Binding-site contacts:
Ligand atom N5 contacts residue LEU202 of chain 1.A at 3.8 Å.
Ligand atom O4 contacts residue HIS124 of chain 1.A at 4.5 Å.
Ligand atom N5 contacts residue THR204 of chain 1.A at 3.2 Å (h-bond).
Ligand atom N1 contacts residue HIS99 of chain 1.A at 3.2 Å (h-bond).
Ligand atom C8 contacts residue THR204 of chain 1.A at 4.2 Å.
Ligand atom O4 contacts residue ZN1 of chain 1.B at 4.0 Å.
Ligand atom N1 contacts residue GLU111 of chain 1.A at 4.1 Å.
Ligand atom S10 contacts residue VAL126 of chain 1.A at 3.8 Å.
Ligand atom C9 contacts residue PHE135 of chain 1.A at 4.0 Å (hydrophobic).
Ligand atom O4 contacts residue SER201 of chain 1.A at 4.1 Å.
Ligand atom N7 contacts residue THR204 of chain 1.A at 3.0 Å (h-bond).
Ligand atom O4 contacts residue LEU202 of chain 1.A at 3.2 Å.
Ligand atom O4 contacts residue THR203 of chain 1.A at 2.8 Å (h-bond).
Ligand atom S2 contacts residue THR203 of chain 1.A at 3.7 Å.
Ligand atom S2 contacts residue HIS99 of chain 1.A at 3.9 Å.
Ligand atom S2 contacts residue ZN1 of chain 1.B at 3.0 Å.
Ligand atom N5 contacts residue THR203 of chain 1.A at 3.7 Å.
Ligand atom C8 contacts residue LEU202 of chain 1.A at 4.1 Å (hydrophobic).
Ligand atom N5 contacts residue ZN1 of chain 1.B at 4.2 Å.
Ligand atom S2 contacts residue LEU202 of chain 1.A at 4.3 Å.
Ligand atom N1 contacts residue THR204 of chain 1.A at 4.3 Å.
Ligand atom S10 contacts residue LEU202 of chain 1.A at 3.9 Å.
Ligand atom C6 contacts residue LEU202 of chain 1.A at 3.5 Å (hydrophobic).
Ligand atom N7 contacts residue LEU202 of chain 1.A at 3.8 Å.
Ligand atom N1 contacts residue HIS124 of chain 1.A at 3.4 Å (h-bond).
Ligand atom C9 contacts residue LEU202 of chain 1.A at 3.9 Å (hydrophobic).
Ligand atom N1 contacts residue HIS101 of chain 1.A at 3.1 Å (h-bond).
Ligand atom S10 contacts residue GLN97 of chain 1.A at 3.9 Å.
Ligand atom O3 contacts residue VAL126 of chain 1.A at 3.8 Å.
Ligand atom O4 contacts residue TRP213 of chain 1.A at 3.7 Å.
Ligand atom S2 contacts residue HIS124 of chain 1.A at 4.1 Å.
Ligand atom O3 contacts residue ZN1 of chain 1.B at 3.0 Å.
Ligand atom N1 contacts residue ZN1 of chain 1.B at 1.9 Å.
Ligand atom C6 contacts residue THR204 of chain 1.A at 3.5 Å.
Ligand atom N1 contacts residue THR203 of chain 1.A at 2.8 Å (h-bond).
Ligand atom C9 contacts residue GLN97 of chain 1.A at 4.1 Å.
Ligand atom O3 contacts residue HIS124 of chain 1.A at 3.8 Å.
Ligand atom O3 contacts residue HIS99 of chain 1.A at 3.0 Å.
Ligand atom S10 contacts residue HIS99 of chain 1.A at 4.0 Å.

Sequence of chain 1.A:
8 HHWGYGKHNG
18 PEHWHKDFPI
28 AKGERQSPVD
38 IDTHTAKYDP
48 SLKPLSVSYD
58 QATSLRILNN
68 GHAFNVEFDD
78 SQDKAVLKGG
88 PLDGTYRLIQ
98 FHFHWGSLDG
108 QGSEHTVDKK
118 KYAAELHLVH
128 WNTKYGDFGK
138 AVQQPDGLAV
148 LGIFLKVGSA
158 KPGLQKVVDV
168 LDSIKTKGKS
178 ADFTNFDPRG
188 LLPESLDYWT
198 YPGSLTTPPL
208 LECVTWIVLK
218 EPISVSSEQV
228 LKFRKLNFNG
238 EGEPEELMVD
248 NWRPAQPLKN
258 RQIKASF

A small-molecule ligand and the protein it binds are described below.
Small molecule (SMILES): NS(=O)(=O)/N=C1/NCCS1